The small molecule below binds the protein below.
Small molecule (SMILES): C[C@H](O)[C@@H](O)[C@@H](O)[C@H](O)CO

Sequence of chain 1.F:
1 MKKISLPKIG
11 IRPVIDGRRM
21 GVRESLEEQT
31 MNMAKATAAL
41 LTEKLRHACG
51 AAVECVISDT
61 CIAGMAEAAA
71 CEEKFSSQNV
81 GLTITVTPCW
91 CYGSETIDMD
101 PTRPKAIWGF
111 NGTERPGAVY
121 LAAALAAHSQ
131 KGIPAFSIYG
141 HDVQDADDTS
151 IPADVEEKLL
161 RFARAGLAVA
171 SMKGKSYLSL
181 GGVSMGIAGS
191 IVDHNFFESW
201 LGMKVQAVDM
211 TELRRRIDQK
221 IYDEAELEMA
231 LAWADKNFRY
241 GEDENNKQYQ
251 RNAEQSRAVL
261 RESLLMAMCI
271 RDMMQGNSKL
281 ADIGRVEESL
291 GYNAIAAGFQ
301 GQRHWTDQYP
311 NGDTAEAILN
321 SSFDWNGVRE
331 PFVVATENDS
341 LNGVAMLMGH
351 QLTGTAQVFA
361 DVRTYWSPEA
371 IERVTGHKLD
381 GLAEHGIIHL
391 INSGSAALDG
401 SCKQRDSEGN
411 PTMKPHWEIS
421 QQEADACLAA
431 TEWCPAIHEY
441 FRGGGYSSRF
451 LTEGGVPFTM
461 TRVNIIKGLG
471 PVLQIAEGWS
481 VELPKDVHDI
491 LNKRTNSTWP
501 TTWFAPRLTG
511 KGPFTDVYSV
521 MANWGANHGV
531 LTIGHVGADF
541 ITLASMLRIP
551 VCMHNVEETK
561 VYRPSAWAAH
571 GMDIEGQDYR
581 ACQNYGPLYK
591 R

Sequence of chain 1.E:
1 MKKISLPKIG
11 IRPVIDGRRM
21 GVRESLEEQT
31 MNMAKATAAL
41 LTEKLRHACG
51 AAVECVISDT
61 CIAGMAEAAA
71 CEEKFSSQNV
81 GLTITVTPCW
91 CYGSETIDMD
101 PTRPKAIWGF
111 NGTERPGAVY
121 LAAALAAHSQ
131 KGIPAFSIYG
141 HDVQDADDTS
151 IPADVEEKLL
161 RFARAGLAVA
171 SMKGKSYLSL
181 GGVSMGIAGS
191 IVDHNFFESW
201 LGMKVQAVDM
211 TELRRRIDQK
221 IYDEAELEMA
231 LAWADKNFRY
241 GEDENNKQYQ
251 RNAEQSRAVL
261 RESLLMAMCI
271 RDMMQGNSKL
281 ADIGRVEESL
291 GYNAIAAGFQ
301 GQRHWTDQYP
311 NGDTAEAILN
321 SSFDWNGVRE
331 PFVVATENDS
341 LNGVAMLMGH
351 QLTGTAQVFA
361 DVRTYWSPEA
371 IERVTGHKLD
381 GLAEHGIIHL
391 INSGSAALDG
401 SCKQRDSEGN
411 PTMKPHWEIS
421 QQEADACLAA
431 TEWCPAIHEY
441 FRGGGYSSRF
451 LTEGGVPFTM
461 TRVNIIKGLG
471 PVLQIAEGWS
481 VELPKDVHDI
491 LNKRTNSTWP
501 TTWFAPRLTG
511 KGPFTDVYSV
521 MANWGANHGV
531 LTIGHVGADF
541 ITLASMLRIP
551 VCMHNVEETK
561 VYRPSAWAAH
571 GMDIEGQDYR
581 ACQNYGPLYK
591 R

Binding-site contacts:
Ligand atom O1 contacts residue ASP361 of chain 1.F at 2.9 Å (salt-bridge).
Ligand atom C3 contacts residue TRP90 of chain 1.E at 4.0 Å (hydrophobic).
Ligand atom C2 contacts residue SER393 of chain 1.F at 4.1 Å.
Ligand atom C1 contacts residue TRP90 of chain 1.E at 3.4 Å (hydrophobic).
Ligand atom O5 contacts residue TYR440 of chain 1.F at 4.1 Å.
Ligand atom C6 contacts residue TRP499 of chain 1.F at 3.9 Å (hydrophobic).
Ligand atom C2 contacts residue TRP90 of chain 1.E at 4.4 Å (hydrophobic).
Ligand atom C1 contacts residue ASP361 of chain 1.F at 4.0 Å.
Ligand atom O1 contacts residue ASN527 of chain 1.F at 2.9 Å (h-bond).
Ligand atom O5 contacts residue GLN302 of chain 1.F at 3.5 Å (h-bond).
Ligand atom O4 contacts residue SER393 of chain 1.F at 3.8 Å.
Ligand atom C4 contacts residue GLN302 of chain 1.F at 4.0 Å.
Ligand atom O1 contacts residue GLU337 of chain 1.F at 3.3 Å (salt-bridge).
Ligand atom C6 contacts residue PHE441 of chain 1.F at 4.4 Å (hydrophobic).
Ligand atom C1 contacts residue ASN527 of chain 1.F at 3.9 Å.
Ligand atom O1 contacts residue TRP90 of chain 1.E at 3.9 Å.
Ligand atom O2 contacts residue GLU337 of chain 1.F at 3.6 Å.
Ligand atom C6 contacts residue TYR440 of chain 1.F at 3.5 Å (hydrophobic).
Ligand atom O1 contacts residue HIS528 of chain 1.F at 3.2 Å (h-bond).
Ligand atom C1 contacts residue ILE187 of chain 1.F at 4.1 Å (hydrophobic).
Ligand atom O5 contacts residue TRP90 of chain 1.E at 3.6 Å.
Ligand atom O4 contacts residue GLN302 of chain 1.F at 2.8 Å (h-bond).
Ligand atom C3 contacts residue GLU337 of chain 1.F at 4.2 Å.
Ligand atom O2 contacts residue ASP361 of chain 1.F at 2.8 Å (salt-bridge).
Ligand atom O3 contacts residue TRP90 of chain 1.E at 3.9 Å.
Ligand atom O2 contacts residue SER393 of chain 1.F at 3.6 Å (h-bond).
Ligand atom O1 contacts residue ILE187 of chain 1.F at 4.1 Å.
Ligand atom C5 contacts residue GLN302 of chain 1.F at 4.2 Å.
Ligand atom C2 contacts residue GLU337 of chain 1.F at 3.1 Å.
Ligand atom O5 contacts residue ARG18 of chain 1.E at 3.0 Å (salt-bridge).
Ligand atom O5 contacts residue MET185 of chain 1.F at 3.4 Å.
Ligand atom C6 contacts residue GLN302 of chain 1.F at 4.3 Å.
Ligand atom O4 contacts residue GLU337 of chain 1.F at 3.5 Å (salt-bridge).
Ligand atom C1 contacts residue HIS528 of chain 1.F at 4.4 Å.
Ligand atom C5 contacts residue TYR440 of chain 1.F at 4.2 Å (hydrophobic).
Ligand atom C5 contacts residue TRP90 of chain 1.E at 4.2 Å (hydrophobic).
Ligand atom C1 contacts residue GLU337 of chain 1.F at 3.5 Å.
Ligand atom C4 contacts residue SER393 of chain 1.F at 4.1 Å.
Ligand atom C2 contacts residue ASP361 of chain 1.F at 4.0 Å.
Ligand atom C5 contacts residue ARG18 of chain 1.E at 4.3 Å.